Sequence of chain 1.O:
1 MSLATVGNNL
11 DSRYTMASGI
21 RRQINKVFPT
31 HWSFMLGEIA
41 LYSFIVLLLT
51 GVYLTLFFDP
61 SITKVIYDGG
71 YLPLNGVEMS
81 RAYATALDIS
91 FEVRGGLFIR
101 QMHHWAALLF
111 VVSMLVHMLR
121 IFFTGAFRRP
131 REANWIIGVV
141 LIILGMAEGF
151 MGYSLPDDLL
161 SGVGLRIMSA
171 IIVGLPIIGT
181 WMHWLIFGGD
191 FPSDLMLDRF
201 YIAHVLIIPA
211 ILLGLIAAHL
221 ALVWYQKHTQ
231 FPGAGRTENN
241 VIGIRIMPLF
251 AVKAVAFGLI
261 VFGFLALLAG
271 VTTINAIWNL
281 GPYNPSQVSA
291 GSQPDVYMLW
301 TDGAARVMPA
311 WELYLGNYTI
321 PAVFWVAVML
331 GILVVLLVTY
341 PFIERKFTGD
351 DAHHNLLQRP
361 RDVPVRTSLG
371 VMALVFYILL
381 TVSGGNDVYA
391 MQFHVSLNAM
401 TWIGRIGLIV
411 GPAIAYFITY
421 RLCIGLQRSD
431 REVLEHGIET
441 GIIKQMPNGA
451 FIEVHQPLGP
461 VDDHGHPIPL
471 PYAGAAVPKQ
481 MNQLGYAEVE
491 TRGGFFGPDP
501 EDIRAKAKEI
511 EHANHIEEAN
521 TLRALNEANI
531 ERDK

Binding-site contacts:
Ligand atom C8 contacts residue GLY164 of chain 1.O at 3.5 Å.
Ligand atom O4 contacts residue HIS355 of chain 1.N at 2.9 Å (h-bond).
Ligand atom C4A contacts residue ILE167 of chain 1.O at 3.7 Å (hydrophobic).
Ligand atom C21 contacts residue MET151 of chain 1.O at 3.8 Å (hydrophobic).
Ligand atom C7M contacts residue LEU160 of chain 1.O at 3.6 Å (hydrophobic).
Ligand atom C6 contacts residue PRO294 of chain 1.O at 3.7 Å (hydrophobic).
Ligand atom O5 contacts residue HIS355 of chain 1.N at 3.3 Å (h-bond).
Ligand atom O8 contacts residue TYR153 of chain 1.O at 3.3 Å (h-bond).
Ligand atom O7 contacts residue GLY164 of chain 1.O at 3.3 Å.
Ligand atom C7 contacts residue ILE167 of chain 1.O at 3.9 Å (hydrophobic).
Ligand atom C7M contacts residue SER292 of chain 1.O at 3.4 Å.
Ligand atom O8 contacts residue GLY164 of chain 1.O at 3.0 Å.
Ligand atom O5 contacts residue ASP302 of chain 1.O at 3.1 Å (salt-bridge).
Ligand atom C4 contacts residue ASP302 of chain 1.O at 3.8 Å.
Ligand atom C8 contacts residue PRO294 of chain 1.O at 3.7 Å (hydrophobic).
Ligand atom C5 contacts residue ILE167 of chain 1.O at 3.3 Å (hydrophobic).
Ligand atom C5M contacts residue HIS355 of chain 1.N at 3.8 Å.
Ligand atom O5 contacts residue ILE167 of chain 1.O at 3.6 Å.
Ligand atom O4 contacts residue ILE167 of chain 1.O at 3.9 Å.
Ligand atom C23 contacts residue LEU330 of chain 1.O at 3.3 Å (hydrophobic).
Ligand atom O4 contacts residue ASP302 of chain 1.O at 3.3 Å (salt-bridge).
Ligand atom C5M contacts residue SER292 of chain 1.O at 3.8 Å.
Ligand atom C5M contacts residue ASP302 of chain 1.O at 3.1 Å.
Ligand atom C6 contacts residue ILE167 of chain 1.O at 3.4 Å (hydrophobic).
Ligand atom C22 contacts residue MET298 of chain 1.O at 3.9 Å (hydrophobic).
Ligand atom C5M contacts residue CYS354 of chain 1.N at 3.5 Å (hydrophobic).
Ligand atom O8 contacts residue PHE150 of chain 1.O at 3.5 Å.
Ligand atom C9 contacts residue THR301 of chain 1.O at 3.8 Å.
Ligand atom C6 contacts residue SER292 of chain 1.O at 3.9 Å.
Ligand atom C22 contacts residue MET168 of chain 1.O at 3.8 Å (hydrophobic).
Ligand atom C3 contacts residue ILE167 of chain 1.O at 3.7 Å (hydrophobic).
Ligand atom C7 contacts residue GLY164 of chain 1.O at 3.7 Å.
Ligand atom C5M contacts residue ARG306 of chain 1.O at 3.8 Å.
Ligand atom O8 contacts residue PRO294 of chain 1.O at 3.8 Å.
Ligand atom C5 contacts residue ASP302 of chain 1.O at 3.8 Å.
Ligand atom C7 contacts residue PRO294 of chain 1.O at 3.8 Å (hydrophobic).
Ligand atom C7M contacts residue GLN293 of chain 1.O at 3.7 Å.
Ligand atom C26 contacts residue ILE186 of chain 1.O at 3.8 Å (hydrophobic).
Ligand atom C4 contacts residue ILE167 of chain 1.O at 3.6 Å (hydrophobic).
Ligand atom C3M contacts residue THR301 of chain 1.O at 3.7 Å.

A protein and the small-molecule ligand that binds it are described below.
Small molecule (SMILES): C/C=C(C)/C=C/C=C[C@H](OC)[C@@H](C)[C@@H](OC)[C@@H](C)CCc1oc2c(O)c(OC)cc(OC)c2c(=O)c1C

Sequence of chain 1.N:
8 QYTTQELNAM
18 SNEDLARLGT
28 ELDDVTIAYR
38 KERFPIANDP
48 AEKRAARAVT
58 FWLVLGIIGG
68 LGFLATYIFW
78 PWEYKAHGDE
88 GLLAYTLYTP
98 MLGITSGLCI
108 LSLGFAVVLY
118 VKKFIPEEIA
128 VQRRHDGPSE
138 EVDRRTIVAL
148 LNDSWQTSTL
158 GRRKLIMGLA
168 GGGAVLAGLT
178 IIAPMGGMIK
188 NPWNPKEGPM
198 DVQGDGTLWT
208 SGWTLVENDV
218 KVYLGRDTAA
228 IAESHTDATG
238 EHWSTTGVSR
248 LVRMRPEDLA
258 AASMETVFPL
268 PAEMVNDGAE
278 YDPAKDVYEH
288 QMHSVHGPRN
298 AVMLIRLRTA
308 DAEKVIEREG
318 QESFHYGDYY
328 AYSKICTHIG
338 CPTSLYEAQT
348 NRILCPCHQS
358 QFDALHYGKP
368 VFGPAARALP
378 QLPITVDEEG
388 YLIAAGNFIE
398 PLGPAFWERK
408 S